Sequence of chain 1.D:
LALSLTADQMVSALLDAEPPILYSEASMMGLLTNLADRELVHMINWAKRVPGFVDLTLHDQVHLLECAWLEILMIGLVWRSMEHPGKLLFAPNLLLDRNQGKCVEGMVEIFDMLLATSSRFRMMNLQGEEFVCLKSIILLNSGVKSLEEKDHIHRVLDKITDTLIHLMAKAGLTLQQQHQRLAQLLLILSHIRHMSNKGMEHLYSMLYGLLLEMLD

Binding-site contacts:
Ligand atom O20 contacts residue LEU231 of chain 1.D at 3.3 Å.
Ligand atom C20 contacts residue LEU231 of chain 1.D at 3.6 Å (hydrophobic).
Ligand atom C10 contacts residue LEU134 of chain 1.D at 3.5 Å (hydrophobic).
Ligand atom C3 contacts residue LEU97 of chain 1.D at 3.8 Å (hydrophobic).
Ligand atom C22 contacts residue LEU52 of chain 1.D at 3.9 Å (hydrophobic).
Ligand atom C16 contacts residue LEU231 of chain 1.D at 3.8 Å (hydrophobic).
Ligand atom C24 contacts residue ASP57 of chain 1.D at 3.9 Å.
Ligand atom C14 contacts residue HIS230 of chain 1.D at 3.8 Å.
Ligand atom O4 contacts residue ARG100 of chain 1.D at 3.3 Å (salt-bridge).
Ligand atom C19 contacts residue TRP89 of chain 1.D at 3.7 Å (hydrophobic).
Ligand atom O4 contacts residue GLU59 of chain 1.D at 3.1 Å (salt-bridge).
Ligand atom C18 contacts residue LEU90 of chain 1.D at 3.9 Å (hydrophobic).
Ligand atom N24 contacts residue ASP57 of chain 1.D at 2.8 Å (salt-bridge).
Ligand atom C2 contacts residue PHE110 of chain 1.D at 3.7 Å (hydrophobic).
Ligand atom C19 contacts residue ALA56 of chain 1.D at 3.6 Å (hydrophobic).
Ligand atom C13 contacts residue MET49 of chain 1.D at 3.7 Å (hydrophobic).
Ligand atom C5 contacts residue ALA56 of chain 1.D at 3.8 Å (hydrophobic).
Ligand atom C13 contacts residue MET127 of chain 1.D at 3.3 Å (hydrophobic).
Ligand atom C3 contacts residue LEU93 of chain 1.D at 4.0 Å (hydrophobic).
Ligand atom C6 contacts residue ALA56 of chain 1.D at 3.6 Å (hydrophobic).
Ligand atom C3 contacts residue PHE110 of chain 1.D at 3.7 Å (hydrophobic).
Ligand atom C1 contacts residue PHE110 of chain 1.D at 4.0 Å (hydrophobic).
Ligand atom C26 contacts residue ASP57 of chain 1.D at 3.4 Å.
Ligand atom C18 contacts residue ALA56 of chain 1.D at 3.8 Å (hydrophobic).
Ligand atom O4 contacts residue LEU93 of chain 1.D at 4.0 Å.
Ligand atom C15 contacts residue GLY227 of chain 1.D at 3.5 Å.
Ligand atom C22 contacts residue LEU231 of chain 1.D at 3.9 Å (hydrophobic).
Ligand atom C4 contacts residue GLU59 of chain 1.D at 3.7 Å.
Ligand atom C5 contacts residue GLU59 of chain 1.D at 3.5 Å.
Ligand atom C21 contacts residue LEU231 of chain 1.D at 3.4 Å (hydrophobic).
Ligand atom C23 contacts residue ASP57 of chain 1.D at 4.0 Å.
Ligand atom C9 contacts residue PHE110 of chain 1.D at 3.7 Å (hydrophobic).
Ligand atom C6 contacts residue LEU52 of chain 1.D at 3.5 Å (hydrophobic).
Ligand atom C10 contacts residue MET94 of chain 1.D at 3.9 Å (hydrophobic).
Ligand atom C15 contacts residue LEU231 of chain 1.D at 3.2 Å (hydrophobic).
Ligand atom C25 contacts residue ASP57 of chain 1.D at 3.1 Å.
Ligand atom C14 contacts residue LEU231 of chain 1.D at 3.5 Å (hydrophobic).
Ligand atom C12 contacts residue MET127 of chain 1.D at 3.4 Å (hydrophobic).
Ligand atom C4 contacts residue PHE110 of chain 1.D at 3.9 Å (hydrophobic).
Ligand atom C25 contacts residue TRP89 of chain 1.D at 3.9 Å (hydrophobic).

The small molecule below binds the protein below.
Small molecule (SMILES): CC/C(=C(\c1ccc(O)cc1)c1ccc(OCCN(C)C)cc1)c1ccccc1